Sequence of chain 1.D:
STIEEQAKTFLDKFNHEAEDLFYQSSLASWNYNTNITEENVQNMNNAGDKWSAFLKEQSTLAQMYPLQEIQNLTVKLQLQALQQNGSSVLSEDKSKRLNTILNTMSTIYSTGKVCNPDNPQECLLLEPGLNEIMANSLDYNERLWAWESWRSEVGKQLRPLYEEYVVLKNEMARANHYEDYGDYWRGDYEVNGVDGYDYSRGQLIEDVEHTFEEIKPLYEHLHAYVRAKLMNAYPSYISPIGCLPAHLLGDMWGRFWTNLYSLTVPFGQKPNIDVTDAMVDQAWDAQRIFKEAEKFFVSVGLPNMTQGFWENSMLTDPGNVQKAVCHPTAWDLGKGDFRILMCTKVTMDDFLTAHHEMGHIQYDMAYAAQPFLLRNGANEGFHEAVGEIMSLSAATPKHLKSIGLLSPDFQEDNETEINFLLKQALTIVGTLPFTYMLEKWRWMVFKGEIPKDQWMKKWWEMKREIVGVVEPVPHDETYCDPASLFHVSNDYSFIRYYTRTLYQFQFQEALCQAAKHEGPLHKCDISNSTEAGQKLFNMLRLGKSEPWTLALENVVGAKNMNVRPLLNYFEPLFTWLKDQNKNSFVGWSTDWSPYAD

This small molecule binds to this protein.
Small molecule (SMILES): CC(=O)N[C@@H]1[C@@H](O)[C@H](O)[C@@H](CO)O[C@H]1O

Binding-site contacts:
Ligand atom O5 contacts residue VAL119 of chain 1.D at 2.5 Å.
Ligand atom C1 contacts residue VAL119 of chain 1.D at 3.8 Å (hydrophobic).
Ligand atom C8 contacts residue ASN115 of chain 1.D at 3.2 Å.
Ligand atom O6 contacts residue VAL119 of chain 1.D at 3.0 Å.
Ligand atom C7 contacts residue ASN115 of chain 1.D at 3.6 Å.
Ligand atom O5 contacts residue ASN115 of chain 1.D at 2.4 Å (h-bond).
Ligand atom C2 contacts residue ASN115 of chain 1.D at 2.8 Å.
Ligand atom C3 contacts residue ASN115 of chain 1.D at 4.1 Å.
Ligand atom C1 contacts residue ASN115 of chain 1.D at 1.6 Å.
Ligand atom N2 contacts residue ASN115 of chain 1.D at 3.2 Å (h-bond).
Ligand atom C5 contacts residue ASN115 of chain 1.D at 3.7 Å.
Ligand atom C8 contacts residue GLN114 of chain 1.D at 3.8 Å.
Ligand atom C6 contacts residue VAL119 of chain 1.D at 2.7 Å (hydrophobic).
Ligand atom C8 contacts residue GLN113 of chain 1.D at 3.6 Å.
Ligand atom C5 contacts residue VAL119 of chain 1.D at 3.1 Å (hydrophobic).
Ligand atom C2 contacts residue VAL119 of chain 1.D at 4.5 Å (hydrophobic).
Ligand atom C4 contacts residue VAL119 of chain 1.D at 3.9 Å (hydrophobic).
Ligand atom C4 contacts residue ASN115 of chain 1.D at 4.4 Å.
Ligand atom O7 contacts residue ASN115 of chain 1.D at 4.4 Å.